Binding-site contacts:
Ligand atom C06 contacts residue TRP34 of chain 1.B at 3.7 Å (hydrophobic).
Ligand atom C12 contacts residue SO41 of chain 1.J at 3.8 Å.
Ligand atom C02 contacts residue SER19 of chain 1.B at 3.5 Å.
Ligand atom C18 contacts residue ASN20 of chain 1.B at 3.3 Å.
Ligand atom N21 contacts residue ASN20 of chain 1.B at 3.0 Å (h-bond).
Ligand atom C10 contacts residue LYS18 of chain 1.B at 3.1 Å.
Ligand atom C18 contacts residue PRO88 of chain 1.B at 3.7 Å (hydrophobic).
Ligand atom N21 contacts residue SER19 of chain 1.B at 3.8 Å.
Ligand atom CL01 contacts residue ASN20 of chain 1.B at 3.5 Å.
Ligand atom C14 contacts residue SO41 of chain 1.J at 3.1 Å.
Ligand atom C02 contacts residue ASN24 of chain 1.B at 3.6 Å.
Ligand atom C08 contacts residue ASN20 of chain 1.B at 4.0 Å.
Ligand atom C17 contacts residue ASN20 of chain 1.B at 3.4 Å.
Ligand atom C07 contacts residue TRP34 of chain 1.B at 4.0 Å (hydrophobic).
Ligand atom N03 contacts residue SER19 of chain 1.B at 3.9 Å.
Ligand atom C17 contacts residue PRO88 of chain 1.B at 3.5 Å (hydrophobic).
Ligand atom C06 contacts residue TRP85 of chain 1.B at 3.5 Å (hydrophobic).
Ligand atom N05 contacts residue SER35 of chain 1.B at 2.7 Å (h-bond).
Ligand atom CL01 contacts residue PRO88 of chain 1.B at 3.7 Å.
Ligand atom C11 contacts residue ASN20 of chain 1.B at 3.5 Å.
Ligand atom C02 contacts residue ASN20 of chain 1.B at 3.6 Å.
Ligand atom N20 contacts residue SER35 of chain 1.B at 3.9 Å.
Ligand atom N03 contacts residue ASN24 of chain 1.B at 3.0 Å (h-bond).
Ligand atom N05 contacts residue TRP34 of chain 1.B at 3.4 Å.
Ligand atom C04 contacts residue TRP34 of chain 1.B at 3.6 Å (hydrophobic).
Ligand atom C19 contacts residue ASP133 of chain 1.B at 3.2 Å.
Ligand atom N09 contacts residue LYS18 of chain 1.B at 3.2 Å (salt-bridge).
Ligand atom N05 contacts residue LEU96 of chain 1.B at 3.9 Å.
Ligand atom O13 contacts residue ARG61 of chain 1.B at 3.7 Å.
Ligand atom C19 contacts residue LYS18 of chain 1.B at 3.7 Å.
Ligand atom C06 contacts residue SER35 of chain 1.B at 3.3 Å.
Ligand atom CL01 contacts residue ASN24 of chain 1.B at 3.3 Å.
Ligand atom C04 contacts residue SER35 of chain 1.B at 3.9 Å.
Ligand atom C14 contacts residue LEU37 of chain 1.B at 3.4 Å (hydrophobic).
Ligand atom C10 contacts residue ASN20 of chain 1.B at 3.5 Å.
Ligand atom CL01 contacts residue ASN21 of chain 1.B at 3.0 Å.
Ligand atom C06 contacts residue ASN24 of chain 1.B at 3.8 Å.
Ligand atom C08 contacts residue LYS18 of chain 1.B at 3.8 Å.
Ligand atom CL01 contacts residue SER19 of chain 1.B at 3.6 Å.
Ligand atom O13 contacts residue SO41 of chain 1.J at 2.7 Å (h-bond).

This protein binds this small molecule.
Small molecule (SMILES): CNc1nc(Cl)nc2c1ncn2Cc1ccccc1OC

Sequence of chain 1.B:
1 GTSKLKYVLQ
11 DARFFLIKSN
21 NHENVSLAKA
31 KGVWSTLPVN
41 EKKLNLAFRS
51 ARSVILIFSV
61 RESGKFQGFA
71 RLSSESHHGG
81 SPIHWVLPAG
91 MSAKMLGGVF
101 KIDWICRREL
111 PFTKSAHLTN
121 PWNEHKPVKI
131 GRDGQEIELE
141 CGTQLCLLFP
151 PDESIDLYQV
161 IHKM